The protein below binds the small molecule below.
Small molecule (SMILES): CC[C@@]1(O)C[C@H](O)c2c(cc3c(c2O)C(=O)c2c(O)cccc2C3=O)[C@H]1C(=O)OC

Sequence of chain 1.A:
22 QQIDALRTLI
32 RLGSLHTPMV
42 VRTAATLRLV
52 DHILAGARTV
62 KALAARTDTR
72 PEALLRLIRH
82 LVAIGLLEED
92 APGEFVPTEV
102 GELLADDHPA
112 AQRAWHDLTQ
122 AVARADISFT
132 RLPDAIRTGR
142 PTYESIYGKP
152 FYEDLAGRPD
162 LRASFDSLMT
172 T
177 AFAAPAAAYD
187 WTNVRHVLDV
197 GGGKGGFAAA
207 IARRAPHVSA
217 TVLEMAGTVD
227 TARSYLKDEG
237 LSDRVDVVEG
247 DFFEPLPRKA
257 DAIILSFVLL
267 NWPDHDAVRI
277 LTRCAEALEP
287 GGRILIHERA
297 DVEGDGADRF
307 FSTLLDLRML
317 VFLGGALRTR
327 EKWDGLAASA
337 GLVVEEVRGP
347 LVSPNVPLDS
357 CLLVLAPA

Binding-site contacts:
Ligand atom O16 contacts residue LEU310 of chain 1.A at 3.8 Å.
Ligand atom O19 contacts residue ASN267 of chain 1.A at 3.0 Å (h-bond).
Ligand atom O18 contacts residue TRP116 of chain 1.A at 3.4 Å.
Ligand atom O19 contacts residue MET170 of chain 1.A at 3.8 Å.
Ligand atom C4 contacts residue PHE166 of chain 1.A at 3.7 Å (hydrophobic).
Ligand atom O21 contacts residue PHE263 of chain 1.A at 2.8 Å.
Ligand atom C22 contacts residue LEU311 of chain 1.A at 2.9 Å (hydrophobic).
Ligand atom O16 contacts residue ARG314 of chain 1.A at 2.3 Å (salt-bridge).
Ligand atom O20 contacts residue MET170 of chain 1.A at 3.1 Å.
Ligand atom C22 contacts residue PHE307 of chain 1.A at 3.5 Å (hydrophobic).
Ligand atom C4 contacts residue MET315 of chain 1.A at 3.5 Å (hydrophobic).
Ligand atom C21 contacts residue MET315 of chain 1.A at 3.5 Å (hydrophobic).
Ligand atom C14 contacts residue ARG314 of chain 1.A at 3.3 Å.
Ligand atom C5 contacts residue MET170 of chain 1.A at 3.4 Å (hydrophobic).
Ligand atom C4 contacts residue ASN267 of chain 1.A at 3.8 Å.
Ligand atom O18 contacts residue ARG314 of chain 1.A at 3.4 Å (salt-bridge).
Ligand atom C17 contacts residue LEU311 of chain 1.A at 3.8 Å (hydrophobic).
Ligand atom C13 contacts residue LEU354 of chain 1.A at 3.7 Å (hydrophobic).
Ligand atom C15 contacts residue LEU311 of chain 1.A at 3.3 Å (hydrophobic).
Ligand atom C15 contacts residue LEU310 of chain 1.A at 3.9 Å (hydrophobic).
Ligand atom C2 contacts residue PHE166 of chain 1.A at 3.6 Å (hydrophobic).
Ligand atom C11 contacts residue LEU311 of chain 1.A at 3.8 Å (hydrophobic).
Ligand atom C3 contacts residue MET315 of chain 1.A at 3.7 Å (hydrophobic).
Ligand atom O17 contacts residue ARG314 of chain 1.A at 3.5 Å (salt-bridge).
Ligand atom C1 contacts residue PHE318 of chain 1.A at 3.3 Å (hydrophobic).
Ligand atom O19 contacts residue PHE166 of chain 1.A at 3.8 Å.
Ligand atom C11 contacts residue TRP116 of chain 1.A at 3.5 Å (hydrophobic).
Ligand atom O23 contacts residue PRO353 of chain 1.A at 3.2 Å.
Ligand atom O19 contacts residue TYR153 of chain 1.A at 3.5 Å (h-bond).
Ligand atom C8 contacts residue LEU311 of chain 1.A at 3.8 Å (hydrophobic).
Ligand atom C18 contacts residue LEU311 of chain 1.A at 3.7 Å (hydrophobic).
Ligand atom C3 contacts residue PHE166 of chain 1.A at 3.5 Å (hydrophobic).
Ligand atom C15 contacts residue ARG314 of chain 1.A at 2.9 Å.
Ligand atom C18 contacts residue TRP116 of chain 1.A at 3.9 Å (hydrophobic).
Ligand atom C16 contacts residue MET315 of chain 1.A at 3.4 Å (hydrophobic).
Ligand atom C1 contacts residue MET315 of chain 1.A at 3.8 Å (hydrophobic).
Ligand atom C22 contacts residue LEU354 of chain 1.A at 3.5 Å (hydrophobic).
Ligand atom O22 contacts residue VAL352 of chain 1.A at 3.9 Å.
Ligand atom O18 contacts residue VAL123 of chain 1.A at 3.7 Å.
Ligand atom C2 contacts residue PHE318 of chain 1.A at 3.3 Å (hydrophobic).